A small-molecule ligand and the protein it binds are described below.
Small molecule (SMILES): OC[C@H]1O[C@H](O[C@H]2[C@H](O)[C@@H](O)[C@@H](O[C@H]3[C@H](O)[C@@H](O)[C@@H](O[C@H]4[C@H](O)[C@@H](O)[C@@H](O)O[C@@H]4CO)O[C@@H]3CO)O[C@@H]2CO)[C@H](O)[C@@H](O)[C@@H]1O

Binding-site contacts:
Ligand atom O2 contacts residue LEU476 of chain 1.A at 3.9 Å.
Ligand atom O6 contacts residue GLU387 of chain 1.A at 3.0 Å (salt-bridge).
Ligand atom C6 contacts residue LEU459 of chain 1.A at 4.0 Å (hydrophobic).
Ligand atom C6 contacts residue ILE462 of chain 1.A at 4.0 Å (hydrophobic).
Ligand atom C6 contacts residue PRO461 of chain 1.A at 3.8 Å (hydrophobic).
Ligand atom O2 contacts residue HIS465 of chain 1.A at 3.7 Å.
Ligand atom C2 contacts residue ILE462 of chain 1.A at 3.8 Å (hydrophobic).
Ligand atom C6 contacts residue GLY457 of chain 1.A at 2.7 Å.
Ligand atom C1 contacts residue VAL463 of chain 1.A at 3.6 Å (hydrophobic).
Ligand atom O2 contacts residue ASP470 of chain 1.A at 2.6 Å (salt-bridge).
Ligand atom C1 contacts residue PHE485 of chain 1.A at 3.4 Å (hydrophobic).
Ligand atom C2 contacts residue ASP470 of chain 1.A at 3.8 Å.
Ligand atom O5 contacts residue PHE485 of chain 1.A at 3.3 Å.
Ligand atom C2 contacts residue ASN466 of chain 1.A at 4.0 Å.
Ligand atom O6 contacts residue ILE462 of chain 1.A at 3.0 Å (h-bond).
Ligand atom C2 contacts residue ARG480 of chain 1.A at 3.8 Å.
Ligand atom O2 contacts residue MET467 of chain 1.A at 3.0 Å (h-bond).
Ligand atom C2 contacts residue PHE485 of chain 1.A at 3.2 Å (hydrophobic).
Ligand atom O5 contacts residue VAL463 of chain 1.A at 4.0 Å.
Ligand atom O2 contacts residue ASN466 of chain 1.A at 3.4 Å.
Ligand atom C2 contacts residue THR385 of chain 1.A at 4.1 Å.
Ligand atom O3 contacts residue VAL463 of chain 1.A at 3.6 Å.
Ligand atom O6 contacts residue PRO461 of chain 1.A at 3.4 Å.
Ligand atom C3 contacts residue ASP470 of chain 1.A at 3.2 Å.
Ligand atom C3 contacts residue ARG480 of chain 1.A at 3.9 Å.
Ligand atom O3 contacts residue MET467 of chain 1.A at 4.0 Å.
Ligand atom O3 contacts residue ASP470 of chain 1.A at 2.4 Å (salt-bridge).
Ligand atom C4 contacts residue VAL463 of chain 1.A at 3.9 Å (hydrophobic).
Ligand atom O3 contacts residue ILE462 of chain 1.A at 4.1 Å.
Ligand atom O2 contacts residue PHE485 of chain 1.A at 3.6 Å.
Ligand atom O6 contacts residue GLY457 of chain 1.A at 2.9 Å (h-bond).
Ligand atom O5 contacts residue ILE462 of chain 1.A at 3.6 Å.
Ligand atom O3 contacts residue ARG480 of chain 1.A at 2.9 Å (salt-bridge).
Ligand atom C2 contacts residue HIS465 of chain 1.A at 3.6 Å.
Ligand atom O6 contacts residue LEU459 of chain 1.A at 3.2 Å.
Ligand atom C1 contacts residue ASN466 of chain 1.A at 3.6 Å.
Ligand atom C1 contacts residue THR385 of chain 1.A at 4.0 Å.
Ligand atom O2 contacts residue ARG480 of chain 1.A at 2.7 Å (salt-bridge).
Ligand atom C2 contacts residue MET467 of chain 1.A at 4.0 Å (hydrophobic).
Ligand atom O5 contacts residue THR385 of chain 1.A at 3.7 Å.

Sequence of chain 1.A:
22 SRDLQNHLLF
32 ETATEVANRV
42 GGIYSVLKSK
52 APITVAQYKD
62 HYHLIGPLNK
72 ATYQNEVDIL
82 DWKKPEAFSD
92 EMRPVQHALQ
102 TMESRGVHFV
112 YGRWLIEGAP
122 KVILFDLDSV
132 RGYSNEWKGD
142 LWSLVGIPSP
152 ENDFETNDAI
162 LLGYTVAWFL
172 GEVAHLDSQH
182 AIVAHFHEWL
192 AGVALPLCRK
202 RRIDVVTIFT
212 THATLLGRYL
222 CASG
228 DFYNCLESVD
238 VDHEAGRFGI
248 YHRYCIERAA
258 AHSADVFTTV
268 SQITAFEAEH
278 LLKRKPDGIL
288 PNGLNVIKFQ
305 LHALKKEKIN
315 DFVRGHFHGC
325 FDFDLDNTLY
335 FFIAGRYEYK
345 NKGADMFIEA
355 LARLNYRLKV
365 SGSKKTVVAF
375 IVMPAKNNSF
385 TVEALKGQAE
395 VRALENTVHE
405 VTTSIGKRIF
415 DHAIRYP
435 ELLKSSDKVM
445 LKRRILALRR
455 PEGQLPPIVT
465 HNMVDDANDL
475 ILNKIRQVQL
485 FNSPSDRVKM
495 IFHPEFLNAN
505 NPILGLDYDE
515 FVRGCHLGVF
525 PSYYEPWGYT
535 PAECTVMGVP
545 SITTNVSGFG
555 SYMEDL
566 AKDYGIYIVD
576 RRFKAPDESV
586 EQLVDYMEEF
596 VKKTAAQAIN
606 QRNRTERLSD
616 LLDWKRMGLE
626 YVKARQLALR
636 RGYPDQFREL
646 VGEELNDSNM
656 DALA